This protein binds this small molecule.
Small molecule (SMILES): CCCCCCCCCCO[C@@H]1O[C@H](CO)[C@@H](O[C@H]2O[C@H](CO)[C@@H](O)[C@H](O)[C@H]2O)[C@H](O)[C@H]1O

Sequence of chain 1.T:
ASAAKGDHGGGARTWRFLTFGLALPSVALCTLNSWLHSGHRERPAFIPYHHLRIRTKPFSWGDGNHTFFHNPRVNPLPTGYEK

Sequence of chain 1.P:
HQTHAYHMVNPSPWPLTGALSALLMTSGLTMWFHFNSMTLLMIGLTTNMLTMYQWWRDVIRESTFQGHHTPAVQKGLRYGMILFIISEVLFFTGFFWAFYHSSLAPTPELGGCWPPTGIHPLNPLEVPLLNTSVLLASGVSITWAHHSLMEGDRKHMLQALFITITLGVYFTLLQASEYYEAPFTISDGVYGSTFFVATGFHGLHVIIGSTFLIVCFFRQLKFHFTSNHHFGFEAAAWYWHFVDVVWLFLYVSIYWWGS

Binding-site contacts:
Ligand atom C19 contacts residue LEU43 of chain 1.P at 3.7 Å (hydrophobic).
Ligand atom C19 contacts residue TRP34 of chain 1.P at 4.0 Å (hydrophobic).
Ligand atom C2 contacts residue PHE69 of chain 1.T at 4.1 Å (hydrophobic).
Ligand atom C9 contacts residue TRP62 of chain 1.T at 4.3 Å (hydrophobic).
Ligand atom C18 contacts residue PEK1 of chain 1.SB at 4.4 Å.
Ligand atom O1 contacts residue GLY63 of chain 1.T at 4.2 Å.
Ligand atom C40 contacts residue LEU206 of chain 1.P at 3.8 Å (hydrophobic).
Ligand atom O5 contacts residue MET40 of chain 1.P at 3.8 Å.
Ligand atom C37 contacts residue PEK1 of chain 1.SB at 4.3 Å.
Ligand atom C22 contacts residue PEK1 of chain 1.SB at 4.0 Å.
Ligand atom O61 contacts residue SER61 of chain 1.T at 3.7 Å.
Ligand atom C4 contacts residue TRP62 of chain 1.T at 4.0 Å (hydrophobic).
Ligand atom C9 contacts residue GLY63 of chain 1.T at 3.6 Å.
Ligand atom O61 contacts residue TRP62 of chain 1.T at 4.3 Å.
Ligand atom O6 contacts residue GLY63 of chain 1.T at 4.3 Å.
Ligand atom C8 contacts residue GLY63 of chain 1.T at 4.0 Å.
Ligand atom C57 contacts residue SER61 of chain 1.T at 3.4 Å.
Ligand atom C4 contacts residue TRP34 of chain 1.P at 3.8 Å (hydrophobic).
Ligand atom O61 contacts residue MET40 of chain 1.P at 3.5 Å (h-bond).
Ligand atom C6 contacts residue TRP34 of chain 1.P at 3.8 Å (hydrophobic).
Ligand atom C28 contacts residue LEU47 of chain 1.P at 4.3 Å (hydrophobic).
Ligand atom O16 contacts residue TRP34 of chain 1.P at 4.1 Å.
Ligand atom C10 contacts residue TRP62 of chain 1.T at 4.3 Å (hydrophobic).
Ligand atom C57 contacts residue MET40 of chain 1.P at 4.2 Å (hydrophobic).
Ligand atom O1 contacts residue TRP62 of chain 1.T at 3.9 Å.
Ligand atom C6 contacts residue PHE69 of chain 1.T at 4.0 Å (hydrophobic).
Ligand atom C43 contacts residue PEK1 of chain 1.SB at 3.9 Å.
Ligand atom O5 contacts residue TRP34 of chain 1.P at 2.9 Å.
Ligand atom C11 contacts residue GLY63 of chain 1.T at 3.5 Å.
Ligand atom C57 contacts residue TRP34 of chain 1.P at 3.2 Å (hydrophobic).
Ligand atom O6 contacts residue TRP62 of chain 1.T at 4.2 Å.
Ligand atom C25 contacts residue PEK1 of chain 1.SB at 4.2 Å.
Ligand atom O5 contacts residue PHE69 of chain 1.T at 4.4 Å.
Ligand atom C4 contacts residue MET40 of chain 1.P at 4.0 Å (hydrophobic).
Ligand atom C25 contacts residue LEU31 of chain 1.P at 4.1 Å (hydrophobic).
Ligand atom C1 contacts residue PHE69 of chain 1.T at 3.6 Å (hydrophobic).
Ligand atom O61 contacts residue TRP34 of chain 1.P at 3.3 Å (h-bond).
Ligand atom C11 contacts residue TRP62 of chain 1.T at 4.2 Å (hydrophobic).
Ligand atom C18 contacts residue TRP34 of chain 1.P at 3.5 Å (hydrophobic).
Ligand atom C57 contacts residue TRP62 of chain 1.T at 3.3 Å (hydrophobic).